Binding-site contacts:
Ligand atom C contacts residue ARG29 of chain 58.B at 3.9 Å.
Ligand atom CG2 contacts residue ARG36 of chain 58.B at 4.1 Å.
Ligand atom CG1 contacts residue ARG36 of chain 58.B at 4.0 Å.
Ligand atom OE1 contacts residue ARG36 of chain 58.B at 2.9 Å (salt-bridge).
Ligand atom CD1 contacts residue ARG36 of chain 58.B at 3.6 Å.
Ligand atom CA contacts residue ASP243 of chain 58.B at 3.5 Å.
Ligand atom C contacts residue ASP243 of chain 58.B at 3.5 Å.
Ligand atom N contacts residue ASP243 of chain 58.B at 3.2 Å (salt-bridge).
Ligand atom O contacts residue ARG35 of chain 58.B at 2.7 Å (salt-bridge).
Ligand atom CG2 contacts residue PRO43 of chain 58.B at 3.8 Å (hydrophobic).
Ligand atom CA contacts residue ARG29 of chain 58.B at 3.8 Å.
Ligand atom O contacts residue ASP243 of chain 58.B at 4.1 Å.
Ligand atom C contacts residue ARG35 of chain 58.B at 3.9 Å.
Ligand atom O contacts residue ILE25 of chain 58.B at 3.8 Å.
Ligand atom NE2 contacts residue GLU39 of chain 58.B at 2.9 Å (salt-bridge).
Ligand atom O contacts residue GLU39 of chain 58.B at 3.0 Å (salt-bridge).
Ligand atom OE1 contacts residue GLU39 of chain 58.B at 3.1 Å (salt-bridge).
Ligand atom N contacts residue PRO43 of chain 58.B at 4.0 Å.
Ligand atom C contacts residue GLU39 of chain 58.B at 3.6 Å.
Ligand atom O contacts residue ARG29 of chain 58.B at 3.2 Å (salt-bridge).
Ligand atom N contacts residue ARG29 of chain 58.B at 4.2 Å.
Ligand atom CG1 contacts residue ASP243 of chain 58.B at 3.2 Å.
Ligand atom N contacts residue ARG35 of chain 58.B at 4.0 Å.
Ligand atom CG2 contacts residue ARG35 of chain 58.B at 3.4 Å.
Ligand atom CD1 contacts residue ARG35 of chain 58.B at 4.0 Å.
Ligand atom N contacts residue ASP243 of chain 58.B at 2.6 Å (salt-bridge).
Ligand atom CA contacts residue ASP243 of chain 58.B at 3.6 Å.
Ligand atom OE1 contacts residue PHE37 of chain 58.B at 3.7 Å.
Ligand atom CD contacts residue ARG36 of chain 58.B at 3.7 Å.
Ligand atom O contacts residue ARG35 of chain 58.B at 4.0 Å.
Ligand atom CD contacts residue GLU39 of chain 58.B at 3.2 Å.
Ligand atom CD2 contacts residue LEU40 of chain 58.B at 4.1 Å (hydrophobic).
Ligand atom CG contacts residue ARG36 of chain 58.B at 3.8 Å.
Ligand atom CA contacts residue ARG29 of chain 58.B at 4.1 Å.
Ligand atom CD1 contacts residue LEU40 of chain 58.B at 3.6 Å (hydrophobic).
Ligand atom O contacts residue PRO43 of chain 58.B at 3.8 Å.
Ligand atom CB contacts residue ASP243 of chain 58.B at 4.0 Å.
Ligand atom CD1 contacts residue ARG29 of chain 58.B at 3.5 Å.
Ligand atom C contacts residue ASP243 of chain 58.B at 3.8 Å.
Ligand atom CB contacts residue ARG36 of chain 58.B at 3.4 Å.

Sequence of chain 58.B:
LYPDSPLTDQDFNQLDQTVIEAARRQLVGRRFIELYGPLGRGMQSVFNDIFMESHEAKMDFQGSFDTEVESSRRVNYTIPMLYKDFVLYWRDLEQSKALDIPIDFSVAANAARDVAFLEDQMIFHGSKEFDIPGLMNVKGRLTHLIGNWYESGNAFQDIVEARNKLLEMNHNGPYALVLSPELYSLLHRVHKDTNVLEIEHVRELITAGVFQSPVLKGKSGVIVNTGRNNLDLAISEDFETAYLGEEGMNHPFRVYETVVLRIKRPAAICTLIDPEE

This small molecule binds to this protein.
Small molecule (SMILES): CC[C@H](C)[C@H](NC(=O)[C@H](CC(C)C)NC(=O)[C@H](CO)NC(=O)CNC(=O)[C@@H](NC(=O)[C@@H](N)[C@@H](C)O)C(C)C)C(=O)N[C@H](C=O)CCC(N)=O